This protein binds this small molecule.
Small molecule (SMILES): C[C@@H]1CCO[C@H]2Cn3cc(C(=O)NCc4ccc(F)cc4F)c(=O)c(O)c3C(=O)N12

Sequence of chain 1.A:
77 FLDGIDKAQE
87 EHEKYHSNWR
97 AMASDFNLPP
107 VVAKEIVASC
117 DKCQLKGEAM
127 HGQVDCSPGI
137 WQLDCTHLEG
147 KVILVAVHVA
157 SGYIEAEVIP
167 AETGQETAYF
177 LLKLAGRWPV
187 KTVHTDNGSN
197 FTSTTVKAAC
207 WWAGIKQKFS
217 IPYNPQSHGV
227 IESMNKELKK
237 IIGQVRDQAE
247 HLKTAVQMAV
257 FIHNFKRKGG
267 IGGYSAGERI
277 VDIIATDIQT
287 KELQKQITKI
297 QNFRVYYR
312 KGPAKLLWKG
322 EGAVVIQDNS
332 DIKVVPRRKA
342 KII

Binding-site contacts:
Ligand atom CAM contacts residue ASP192 of chain 1.A at 4.0 Å.
Ligand atom OAC contacts residue ASP192 of chain 1.A at 2.8 Å (salt-bridge).
Ligand atom NBC contacts residue ASP192 of chain 1.A at 4.2 Å.
Ligand atom CAZ contacts residue MG1 of chain 1.N at 3.1 Å.
Ligand atom CAU contacts residue PRO221 of chain 1.A at 3.7 Å (hydrophobic).
Ligand atom CAJ contacts residue PRO221 of chain 1.A at 3.7 Å (hydrophobic).
Ligand atom CAV contacts residue PRO221 of chain 1.A at 4.1 Å (hydrophobic).
Ligand atom CAY contacts residue ASP192 of chain 1.A at 4.1 Å.
Ligand atom CAW contacts residue MG1 of chain 1.M at 3.2 Å.
Ligand atom CAW contacts residue GLU228 of chain 1.A at 3.9 Å.
Ligand atom NBC contacts residue MG1 of chain 1.M at 4.2 Å.
Ligand atom OAC contacts residue MG1 of chain 1.M at 2.2 Å.
Ligand atom CAR contacts residue PRO221 of chain 1.A at 4.0 Å (hydrophobic).
Ligand atom FAG contacts residue GLU228 of chain 1.A at 3.2 Å.
Ligand atom OAE contacts residue ASP140 of chain 1.A at 3.2 Å (salt-bridge).
Ligand atom CAU contacts residue GLU228 of chain 1.A at 4.1 Å.
Ligand atom FAG contacts residue PRO221 of chain 1.A at 4.0 Å.
Ligand atom CAM contacts residue ASN193 of chain 1.A at 4.0 Å.
Ligand atom OAD contacts residue MG1 of chain 1.N at 2.4 Å.
Ligand atom CAJ contacts residue GLU228 of chain 1.A at 4.0 Å.
Ligand atom FAF contacts residue GLN222 of chain 1.A at 3.0 Å.
Ligand atom CAW contacts residue ASP192 of chain 1.A at 3.9 Å.
Ligand atom CAZ contacts residue GLU228 of chain 1.A at 3.7 Å.
Ligand atom CBA contacts residue GLY194 of chain 1.A at 4.0 Å.
Ligand atom OAB contacts residue PRO221 of chain 1.A at 4.1 Å.
Ligand atom CAY contacts residue MG1 of chain 1.M at 3.6 Å.
Ligand atom CAH contacts residue GLN222 of chain 1.A at 3.6 Å.
Ligand atom CAW contacts residue MG1 of chain 1.N at 3.0 Å.
Ligand atom OAQ contacts residue TYR219 of chain 1.A at 3.7 Å.
Ligand atom OAE contacts residue ASP192 of chain 1.A at 3.2 Å (salt-bridge).
Ligand atom OAE contacts residue MG1 of chain 1.M at 2.0 Å.
Ligand atom CAS contacts residue ASP192 of chain 1.A at 3.5 Å.
Ligand atom OAE contacts residue GLU228 of chain 1.A at 3.3 Å (salt-bridge).
Ligand atom CAT contacts residue GLN222 of chain 1.A at 3.9 Å.
Ligand atom OAE contacts residue MG1 of chain 1.N at 2.2 Å.
Ligand atom OAD contacts residue GLU228 of chain 1.A at 2.7 Å (salt-bridge).
Ligand atom CAT contacts residue PRO221 of chain 1.A at 4.1 Å (hydrophobic).
Ligand atom CAL contacts residue TYR219 of chain 1.A at 3.9 Å (hydrophobic).
Ligand atom CAS contacts residue MG1 of chain 1.M at 3.1 Å.
Ligand atom CAM contacts residue GLY194 of chain 1.A at 3.5 Å.